Binding-site contacts:
Ligand atom O7 contacts residue ARG61 of chain 1.L at 3.5 Å (salt-bridge).
Ligand atom C3 contacts residue ASN68 of chain 1.L at 3.8 Å.
Ligand atom C4 contacts residue ASN68 of chain 1.L at 4.2 Å.
Ligand atom C1 contacts residue ASN68 of chain 1.L at 1.4 Å.
Ligand atom O7 contacts residue ASN68 of chain 1.L at 3.1 Å (h-bond).
Ligand atom C7 contacts residue ASN68 of chain 1.L at 3.2 Å.
Ligand atom C8 contacts residue ARG62 of chain 1.L at 3.8 Å.
Ligand atom N2 contacts residue GLU66 of chain 1.L at 4.4 Å.
Ligand atom N2 contacts residue ASN68 of chain 1.L at 2.9 Å (h-bond).
Ligand atom O5 contacts residue ASN68 of chain 1.L at 2.4 Å (h-bond).
Ligand atom C8 contacts residue TYR67 of chain 1.L at 4.3 Å (hydrophobic).
Ligand atom C8 contacts residue ARG61 of chain 1.L at 3.4 Å.
Ligand atom C8 contacts residue TRP63 of chain 1.L at 3.5 Å (hydrophobic).
Ligand atom C5 contacts residue ASN68 of chain 1.L at 3.7 Å.
Ligand atom C3 contacts residue GLU66 of chain 1.L at 4.5 Å.
Ligand atom C2 contacts residue ASN68 of chain 1.L at 2.5 Å.
Ligand atom C8 contacts residue GLU66 of chain 1.L at 3.3 Å.
Ligand atom C7 contacts residue ARG61 of chain 1.L at 3.9 Å.
Ligand atom C8 contacts residue ASN68 of chain 1.L at 4.1 Å.

Sequence of chain 1.L:
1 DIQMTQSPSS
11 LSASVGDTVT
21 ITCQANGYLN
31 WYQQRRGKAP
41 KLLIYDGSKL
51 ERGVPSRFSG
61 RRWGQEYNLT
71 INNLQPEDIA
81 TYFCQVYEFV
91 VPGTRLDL

The protein below binds the small molecule below.
Small molecule (SMILES): CC(=O)N[C@@H]1[C@@H](O)[C@H](O)[C@@H](CO)O[C@H]1O